Sequence of chain 1.A:
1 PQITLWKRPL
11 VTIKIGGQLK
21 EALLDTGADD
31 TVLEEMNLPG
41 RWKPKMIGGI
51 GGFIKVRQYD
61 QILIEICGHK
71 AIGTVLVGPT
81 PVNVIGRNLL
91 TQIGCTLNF

Sequence of chain 1.B:
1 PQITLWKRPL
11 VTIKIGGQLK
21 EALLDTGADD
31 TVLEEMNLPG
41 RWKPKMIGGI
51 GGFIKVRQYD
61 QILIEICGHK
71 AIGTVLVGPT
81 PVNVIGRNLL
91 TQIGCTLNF

The small molecule below binds the protein below.
Small molecule (SMILES): CCOP(=O)(COc1ccc(C[C@H](NC(=O)O[C@H]2CO[C@H]3OCC[C@H]32)[C@H](O)CN(C[C@@H](C)CC)S(=O)(=O)c2ccc(N)cc2)cc1)OCC

Binding-site contacts:
Ligand atom O19 contacts residue ALA28 of chain 1.B at 3.5 Å.
Ligand atom C36 contacts residue VAL82 of chain 1.B at 3.6 Å (hydrophobic).
Ligand atom C02 contacts residue ALA28 of chain 1.A at 3.4 Å (hydrophobic).
Ligand atom O14 contacts residue GLY27 of chain 1.B at 3.4 Å.
Ligand atom C30 contacts residue GLY27 of chain 1.B at 3.3 Å.
Ligand atom C46 contacts residue GLY49 of chain 1.B at 3.2 Å.
Ligand atom C12 contacts residue ASP25 of chain 1.A at 3.2 Å.
Ligand atom O22 contacts residue ASP30 of chain 1.B at 3.0 Å (salt-bridge).
Ligand atom O27 contacts residue ASP29 of chain 1.B at 3.0 Å (salt-bridge).
Ligand atom C46 contacts residue GLY48 of chain 1.B at 3.5 Å.
Ligand atom C23 contacts residue GLY48 of chain 1.B at 3.0 Å.
Ligand atom C33 contacts residue GLY49 of chain 1.B at 3.4 Å.
Ligand atom C47 contacts residue PRO81 of chain 1.A at 3.5 Å (hydrophobic).
Ligand atom C13 contacts residue ASP25 of chain 1.A at 3.2 Å.
Ligand atom C25 contacts residue GLY48 of chain 1.B at 3.1 Å.
Ligand atom C02 contacts residue VAL32 of chain 1.A at 3.4 Å (hydrophobic).
Ligand atom C31 contacts residue VAL82 of chain 1.A at 3.4 Å (hydrophobic).
Ligand atom C21 contacts residue ASP30 of chain 1.B at 3.6 Å.
Ligand atom C13 contacts residue ASP25 of chain 1.B at 3.3 Å.
Ligand atom C24 contacts residue ASP29 of chain 1.B at 3.6 Å.
Ligand atom C05 contacts residue GLY48 of chain 1.A at 3.4 Å.
Ligand atom C33 contacts residue ILE50 of chain 1.B at 3.5 Å (hydrophobic).
Ligand atom C02 contacts residue ASP30 of chain 1.A at 3.2 Å.
Ligand atom C34 contacts residue VAL82 of chain 1.A at 3.6 Å (hydrophobic).
Ligand atom C46 contacts residue PHE53 of chain 1.B at 3.6 Å (hydrophobic).
Ligand atom C38 contacts residue VAL82 of chain 1.B at 3.6 Å (hydrophobic).
Ligand atom C33 contacts residue VAL82 of chain 1.A at 3.6 Å (hydrophobic).
Ligand atom C41 contacts residue GLY49 of chain 1.B at 3.3 Å.
Ligand atom C48 contacts residue GLY49 of chain 1.B at 3.2 Å.
Ligand atom C11 contacts residue GLY27 of chain 1.A at 3.6 Å.
Ligand atom O09 contacts residue ILE50 of chain 1.B at 3.1 Å.
Ligand atom N40 contacts residue ASP30 of chain 1.A at 3.1 Å (salt-bridge).
Ligand atom O08 contacts residue ILE50 of chain 1.B at 3.5 Å.
Ligand atom C03 contacts residue ALA28 of chain 1.A at 3.6 Å (hydrophobic).
Ligand atom O14 contacts residue ASP25 of chain 1.A at 2.4 Å (salt-bridge).
Ligand atom O14 contacts residue ASP25 of chain 1.B at 2.5 Å (salt-bridge).
Ligand atom C28 contacts residue ASP25 of chain 1.A at 3.2 Å.
Ligand atom O09 contacts residue GLY49 of chain 1.A at 3.2 Å.
Ligand atom O22 contacts residue ASP29 of chain 1.B at 3.1 Å (salt-bridge).
Ligand atom N16 contacts residue GLY27 of chain 1.B at 3.2 Å (h-bond).